Sequence of chain 1.B:
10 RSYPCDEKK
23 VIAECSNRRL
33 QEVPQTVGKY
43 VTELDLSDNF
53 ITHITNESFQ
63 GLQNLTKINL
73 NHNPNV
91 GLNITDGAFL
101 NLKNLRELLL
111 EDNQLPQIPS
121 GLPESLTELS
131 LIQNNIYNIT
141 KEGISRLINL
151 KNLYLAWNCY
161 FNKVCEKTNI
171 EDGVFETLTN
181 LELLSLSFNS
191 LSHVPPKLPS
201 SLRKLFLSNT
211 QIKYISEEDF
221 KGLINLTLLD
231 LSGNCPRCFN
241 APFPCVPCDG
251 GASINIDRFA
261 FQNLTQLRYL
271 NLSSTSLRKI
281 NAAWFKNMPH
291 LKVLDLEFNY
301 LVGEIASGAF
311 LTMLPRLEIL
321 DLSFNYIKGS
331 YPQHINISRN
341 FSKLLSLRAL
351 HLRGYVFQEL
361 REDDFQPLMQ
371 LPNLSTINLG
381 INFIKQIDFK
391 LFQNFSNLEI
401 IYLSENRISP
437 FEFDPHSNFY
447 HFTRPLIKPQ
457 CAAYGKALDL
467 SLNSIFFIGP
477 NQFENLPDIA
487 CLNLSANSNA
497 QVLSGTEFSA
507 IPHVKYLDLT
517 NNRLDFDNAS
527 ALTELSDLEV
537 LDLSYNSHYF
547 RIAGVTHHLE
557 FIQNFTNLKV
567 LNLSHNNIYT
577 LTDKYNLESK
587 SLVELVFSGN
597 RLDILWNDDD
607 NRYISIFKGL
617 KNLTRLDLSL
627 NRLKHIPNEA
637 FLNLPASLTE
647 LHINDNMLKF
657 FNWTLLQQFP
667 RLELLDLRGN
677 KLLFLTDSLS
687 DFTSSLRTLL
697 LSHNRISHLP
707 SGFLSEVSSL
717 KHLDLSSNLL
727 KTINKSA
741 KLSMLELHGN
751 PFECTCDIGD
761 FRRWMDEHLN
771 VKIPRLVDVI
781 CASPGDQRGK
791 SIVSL

Sequence of chain 1.A:
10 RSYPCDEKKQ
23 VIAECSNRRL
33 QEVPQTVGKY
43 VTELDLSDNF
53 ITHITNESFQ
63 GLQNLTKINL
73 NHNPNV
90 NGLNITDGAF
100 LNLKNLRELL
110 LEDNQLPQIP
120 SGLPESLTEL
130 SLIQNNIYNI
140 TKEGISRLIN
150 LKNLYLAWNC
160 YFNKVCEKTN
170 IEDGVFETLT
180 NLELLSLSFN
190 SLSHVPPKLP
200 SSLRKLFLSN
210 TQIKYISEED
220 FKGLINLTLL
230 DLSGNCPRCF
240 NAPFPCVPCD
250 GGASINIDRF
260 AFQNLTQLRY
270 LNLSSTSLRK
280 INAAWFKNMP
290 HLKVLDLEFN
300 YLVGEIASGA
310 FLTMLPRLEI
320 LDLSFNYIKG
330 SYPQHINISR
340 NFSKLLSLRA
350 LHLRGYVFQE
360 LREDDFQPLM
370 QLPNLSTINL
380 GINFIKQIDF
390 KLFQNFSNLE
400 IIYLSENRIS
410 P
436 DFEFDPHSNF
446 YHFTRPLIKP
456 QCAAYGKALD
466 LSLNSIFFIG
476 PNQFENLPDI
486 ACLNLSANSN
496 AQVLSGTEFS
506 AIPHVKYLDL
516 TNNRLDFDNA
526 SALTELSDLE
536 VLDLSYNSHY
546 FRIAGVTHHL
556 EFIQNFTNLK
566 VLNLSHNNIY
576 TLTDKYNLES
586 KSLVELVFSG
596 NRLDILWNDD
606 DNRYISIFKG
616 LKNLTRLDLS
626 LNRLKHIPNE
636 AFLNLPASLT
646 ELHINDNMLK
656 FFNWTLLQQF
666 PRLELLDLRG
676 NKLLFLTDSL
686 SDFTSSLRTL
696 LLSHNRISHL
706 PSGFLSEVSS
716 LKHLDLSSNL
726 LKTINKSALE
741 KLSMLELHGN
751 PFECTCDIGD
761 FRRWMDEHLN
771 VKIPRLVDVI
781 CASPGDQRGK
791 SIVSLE

The small molecule below binds the protein below.
Small molecule (SMILES): O=c1ccn([C@@H]2O[C@H](CO)[C@@H](O)[C@H]2O)c(=O)[nH]1

Binding-site contacts:
Ligand atom O4 contacts residue PHE383 of chain 1.A at 3.1 Å.
Ligand atom C3' contacts residue TYR326 of chain 1.A at 3.8 Å (hydrophobic).
Ligand atom C6 contacts residue PHE383 of chain 1.A at 3.7 Å (hydrophobic).
Ligand atom N1 contacts residue PHE383 of chain 1.A at 3.7 Å.
Ligand atom C4' contacts residue TYR326 of chain 1.A at 3.6 Å (hydrophobic).
Ligand atom C2 contacts residue ASP521 of chain 1.B at 3.8 Å.
Ligand atom C2 contacts residue ASP523 of chain 1.B at 3.3 Å.
Ligand atom C2 contacts residue PHE383 of chain 1.A at 3.2 Å (hydrophobic).
Ligand atom O3' contacts residue LYS328 of chain 1.A at 3.4 Å.
Ligand atom C6 contacts residue TYR331 of chain 1.A at 3.9 Å (hydrophobic).
Ligand atom O4 contacts residue ASP521 of chain 1.B at 3.4 Å (salt-bridge).
Ligand atom C1' contacts residue VAL356 of chain 1.A at 3.9 Å (hydrophobic).
Ligand atom O4 contacts residue ARG407 of chain 1.A at 3.0 Å (salt-bridge).
Ligand atom O5' contacts residue VAL551 of chain 1.B at 3.4 Å.
Ligand atom O4' contacts residue VAL356 of chain 1.A at 3.7 Å.
Ligand atom O3' contacts residue TYR326 of chain 1.A at 3.4 Å.
Ligand atom C5 contacts residue PHE383 of chain 1.A at 3.5 Å (hydrophobic).
Ligand atom O2 contacts residue ASP523 of chain 1.B at 3.3 Å.
Ligand atom O2' contacts residue GLY329 of chain 1.A at 3.7 Å.
Ligand atom O2 contacts residue ASP521 of chain 1.B at 3.8 Å.
Ligand atom N3 contacts residue ASP523 of chain 1.B at 3.9 Å.
Ligand atom O2 contacts residue PHE383 of chain 1.A at 3.5 Å.
Ligand atom C1' contacts residue ASP523 of chain 1.B at 3.9 Å.
Ligand atom N3 contacts residue ASP521 of chain 1.B at 2.8 Å (salt-bridge).
Ligand atom C5' contacts residue TYR326 of chain 1.A at 3.5 Å (hydrophobic).
Ligand atom C3' contacts residue THR552 of chain 1.B at 3.9 Å.
Ligand atom C5 contacts residue TYR331 of chain 1.A at 3.8 Å (hydrophobic).
Ligand atom C4 contacts residue ASP521 of chain 1.B at 3.5 Å.
Ligand atom N3 contacts residue PHE383 of chain 1.A at 3.2 Å.
Ligand atom C6 contacts residue VAL356 of chain 1.A at 3.6 Å (hydrophobic).
Ligand atom C4 contacts residue PHE383 of chain 1.A at 3.3 Å (hydrophobic).
Ligand atom O2' contacts residue ASP523 of chain 1.B at 3.0 Å (salt-bridge).
Ligand atom O4' contacts residue PHE383 of chain 1.A at 3.6 Å.
Ligand atom O4 contacts residue VAL498 of chain 1.B at 3.9 Å.
Ligand atom N1 contacts residue ASP523 of chain 1.B at 3.6 Å (salt-bridge).
Ligand atom O5' contacts residue PHE383 of chain 1.A at 3.8 Å.
Ligand atom O5' contacts residue THR552 of chain 1.B at 3.1 Å (h-bond).
Ligand atom C2' contacts residue ASP523 of chain 1.B at 3.3 Å.
Ligand atom O2 contacts residue THR552 of chain 1.B at 3.6 Å.
Ligand atom O3' contacts residue GLY329 of chain 1.A at 2.9 Å (h-bond).